Binding-site contacts:
Ligand atom C1 contacts residue ASN57 of chain 1.A at 1.4 Å.
Ligand atom C5 contacts residue TYR88 of chain 1.A at 4.1 Å (hydrophobic).
Ligand atom O5 contacts residue TYR88 of chain 1.A at 3.4 Å (h-bond).
Ligand atom C6 contacts residue TYR88 of chain 1.A at 3.5 Å (hydrophobic).
Ligand atom C4 contacts residue ASN57 of chain 1.A at 4.2 Å.
Ligand atom O7 contacts residue ASN57 of chain 1.A at 3.6 Å.
Ligand atom O6 contacts residue TYR88 of chain 1.A at 2.7 Å (h-bond).
Ligand atom C3 contacts residue ASN57 of chain 1.A at 3.8 Å.
Ligand atom C5 contacts residue ASN57 of chain 1.A at 3.6 Å.
Ligand atom C8 contacts residue GLU56 of chain 1.A at 3.7 Å.
Ligand atom C2 contacts residue ASN57 of chain 1.A at 2.5 Å.
Ligand atom N2 contacts residue ASN57 of chain 1.A at 2.9 Å (h-bond).
Ligand atom O5 contacts residue ASN57 of chain 1.A at 2.3 Å (h-bond).
Ligand atom C7 contacts residue ASN57 of chain 1.A at 3.4 Å.

Sequence of chain 1.A:
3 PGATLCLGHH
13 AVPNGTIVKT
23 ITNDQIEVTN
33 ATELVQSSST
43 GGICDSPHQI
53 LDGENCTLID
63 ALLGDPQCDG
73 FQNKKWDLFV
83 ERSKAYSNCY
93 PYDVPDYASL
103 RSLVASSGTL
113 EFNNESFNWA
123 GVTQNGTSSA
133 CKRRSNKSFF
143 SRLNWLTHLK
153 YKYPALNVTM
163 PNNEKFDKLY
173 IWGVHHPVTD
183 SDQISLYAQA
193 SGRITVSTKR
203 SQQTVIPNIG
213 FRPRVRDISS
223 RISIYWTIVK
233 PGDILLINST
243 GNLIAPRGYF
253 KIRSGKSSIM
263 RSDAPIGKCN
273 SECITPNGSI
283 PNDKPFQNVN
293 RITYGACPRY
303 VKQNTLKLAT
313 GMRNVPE

A small-molecule ligand and the protein it binds are described below.
Small molecule (SMILES): CC(=O)N[C@@H]1[C@@H](O)[C@H](O)[C@@H](CO)O[C@H]1O